Binding-site contacts:
Ligand atom O5 contacts residue PRO40 of chain 1.D at 4.2 Å.
Ligand atom O4 contacts residue PRO40 of chain 1.D at 3.8 Å.
Ligand atom C5 contacts residue PRO40 of chain 1.D at 3.9 Å (hydrophobic).
Ligand atom C4 contacts residue PRO40 of chain 1.D at 3.7 Å (hydrophobic).
Ligand atom C1 contacts residue CYS44 of chain 1.D at 4.1 Å (hydrophobic).
Ligand atom C5 contacts residue LEU38 of chain 1.D at 4.4 Å (hydrophobic).
Ligand atom C3 contacts residue PRO40 of chain 1.D at 4.2 Å (hydrophobic).
Ligand atom O5 contacts residue LEU38 of chain 1.D at 3.6 Å.
Ligand atom O4 contacts residue LEU38 of chain 1.D at 3.3 Å.
Ligand atom C3M contacts residue PRO40 of chain 1.D at 4.3 Å (hydrophobic).
Ligand atom C4M contacts residue LEU38 of chain 1.D at 3.6 Å (hydrophobic).
Ligand atom C4 contacts residue LEU38 of chain 1.D at 4.3 Å (hydrophobic).
Ligand atom C1M contacts residue CYS44 of chain 1.D at 3.1 Å (hydrophobic).

Sequence of chain 1.D:
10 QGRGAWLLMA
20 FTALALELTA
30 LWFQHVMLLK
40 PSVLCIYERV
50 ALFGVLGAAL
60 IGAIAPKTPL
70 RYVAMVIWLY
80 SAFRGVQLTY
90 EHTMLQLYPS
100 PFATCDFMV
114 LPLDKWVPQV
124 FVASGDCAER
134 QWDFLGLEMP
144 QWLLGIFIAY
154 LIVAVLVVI

This protein binds this small molecule.
Small molecule (SMILES): COC1=C(OC)C(=O)C(CC=C(C)CC/C=C(\C)CC/C=C(\C)CC/C=C(\C)CC/C=C(\C)CC/C=C(\C)CC/C=C(\C)CCC=C(C)C)=C(C)C1=O